Binding-site contacts:
Ligand atom C7 contacts residue ASN715 of chain 1.B at 3.3 Å.
Ligand atom O6 contacts residue GLN924 of chain 1.B at 3.8 Å.
Ligand atom C5 contacts residue ASN715 of chain 1.B at 3.7 Å.
Ligand atom O5 contacts residue ASN715 of chain 1.B at 2.3 Å (h-bond).
Ligand atom O5 contacts residue GLN1069 of chain 1.B at 4.0 Å.
Ligand atom C1 contacts residue LEU920 of chain 1.B at 4.2 Å (hydrophobic).
Ligand atom O7 contacts residue ASN715 of chain 1.B at 3.1 Å (h-bond).
Ligand atom O7 contacts residue LEU920 of chain 1.B at 3.7 Å.
Ligand atom N2 contacts residue ASN715 of chain 1.B at 3.0 Å (h-bond).
Ligand atom C8 contacts residue LEU920 of chain 1.B at 4.2 Å (hydrophobic).
Ligand atom C1 contacts residue ASN715 of chain 1.B at 1.4 Å.
Ligand atom C2 contacts residue GLN1069 of chain 1.B at 4.2 Å.
Ligand atom C1 contacts residue GLN1069 of chain 1.B at 3.9 Å.
Ligand atom C7 contacts residue LEU920 of chain 1.B at 4.1 Å (hydrophobic).
Ligand atom O4 contacts residue LEU920 of chain 1.B at 4.2 Å.
Ligand atom C4 contacts residue ASN715 of chain 1.B at 4.2 Å.
Ligand atom O7 contacts residue GLN1069 of chain 1.B at 3.5 Å (h-bond).
Ligand atom C5 contacts residue LEU920 of chain 1.B at 4.2 Å (hydrophobic).
Ligand atom C3 contacts residue ASN715 of chain 1.B at 3.8 Å.
Ligand atom C2 contacts residue ASN715 of chain 1.B at 2.5 Å.
Ligand atom C3 contacts residue LEU920 of chain 1.B at 4.4 Å (hydrophobic).
Ligand atom C7 contacts residue GLN1069 of chain 1.B at 4.5 Å.

Sequence of chain 1.B:
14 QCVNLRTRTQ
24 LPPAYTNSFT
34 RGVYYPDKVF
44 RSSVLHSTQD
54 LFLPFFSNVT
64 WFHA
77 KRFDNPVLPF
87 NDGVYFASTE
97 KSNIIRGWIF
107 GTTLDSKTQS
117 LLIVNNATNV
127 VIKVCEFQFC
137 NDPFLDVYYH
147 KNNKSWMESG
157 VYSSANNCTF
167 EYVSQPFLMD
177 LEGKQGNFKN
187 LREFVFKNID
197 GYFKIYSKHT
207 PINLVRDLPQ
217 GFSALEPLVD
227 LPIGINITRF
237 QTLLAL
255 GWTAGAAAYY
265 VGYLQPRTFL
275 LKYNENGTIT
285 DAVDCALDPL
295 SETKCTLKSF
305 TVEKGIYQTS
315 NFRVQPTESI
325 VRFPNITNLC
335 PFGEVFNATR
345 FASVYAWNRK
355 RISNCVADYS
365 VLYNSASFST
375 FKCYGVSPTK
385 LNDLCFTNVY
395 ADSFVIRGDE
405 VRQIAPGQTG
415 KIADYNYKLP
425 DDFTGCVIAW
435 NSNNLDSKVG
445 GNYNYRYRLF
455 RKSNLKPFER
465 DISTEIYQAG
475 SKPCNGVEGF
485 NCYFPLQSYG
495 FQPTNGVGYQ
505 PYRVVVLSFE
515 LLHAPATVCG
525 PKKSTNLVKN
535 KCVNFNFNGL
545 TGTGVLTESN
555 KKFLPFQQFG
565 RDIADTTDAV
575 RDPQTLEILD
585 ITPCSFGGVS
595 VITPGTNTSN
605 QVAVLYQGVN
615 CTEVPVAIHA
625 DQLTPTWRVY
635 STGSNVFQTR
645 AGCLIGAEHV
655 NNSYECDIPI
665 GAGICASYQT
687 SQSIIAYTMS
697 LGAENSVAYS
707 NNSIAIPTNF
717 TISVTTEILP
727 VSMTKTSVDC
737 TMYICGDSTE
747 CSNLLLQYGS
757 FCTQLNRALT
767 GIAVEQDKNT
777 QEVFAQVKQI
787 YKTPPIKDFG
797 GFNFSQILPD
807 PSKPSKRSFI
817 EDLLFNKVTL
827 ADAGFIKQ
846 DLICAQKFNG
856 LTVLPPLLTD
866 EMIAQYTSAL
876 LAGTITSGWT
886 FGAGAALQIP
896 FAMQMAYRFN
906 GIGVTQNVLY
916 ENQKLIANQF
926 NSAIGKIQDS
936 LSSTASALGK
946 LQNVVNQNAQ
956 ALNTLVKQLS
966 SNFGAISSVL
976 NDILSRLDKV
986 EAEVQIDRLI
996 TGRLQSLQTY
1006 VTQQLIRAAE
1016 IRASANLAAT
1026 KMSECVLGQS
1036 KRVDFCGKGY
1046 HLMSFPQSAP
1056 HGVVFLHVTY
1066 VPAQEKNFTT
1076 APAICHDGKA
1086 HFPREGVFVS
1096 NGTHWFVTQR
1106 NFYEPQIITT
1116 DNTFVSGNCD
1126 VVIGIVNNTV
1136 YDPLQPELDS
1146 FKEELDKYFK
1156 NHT

A small-molecule ligand and the protein it binds are described below.
Small molecule (SMILES): CC(=O)N[C@H]1[C@H](O[C@H]2[C@H](O)[C@@H](NC(C)=O)CO[C@@H]2CO)O[C@H](CO)[C@@H](O[C@H]2O[C@H](CO)[C@@H](O)[C@H](O)[C@@H]2O)[C@@H]1O